Sequence of chain 1.A:
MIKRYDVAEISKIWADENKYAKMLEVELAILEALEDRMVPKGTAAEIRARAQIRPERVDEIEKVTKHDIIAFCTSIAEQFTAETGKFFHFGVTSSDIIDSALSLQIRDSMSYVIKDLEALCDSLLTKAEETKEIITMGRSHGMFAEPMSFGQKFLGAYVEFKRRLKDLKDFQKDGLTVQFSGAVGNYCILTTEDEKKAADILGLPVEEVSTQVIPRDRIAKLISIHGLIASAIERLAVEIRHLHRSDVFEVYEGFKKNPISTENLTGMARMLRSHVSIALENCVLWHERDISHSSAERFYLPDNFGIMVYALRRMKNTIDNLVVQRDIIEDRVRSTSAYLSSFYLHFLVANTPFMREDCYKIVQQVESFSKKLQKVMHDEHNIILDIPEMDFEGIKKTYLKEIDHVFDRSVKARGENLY

A small-molecule ligand and the protein it binds are described below.
Small molecule (SMILES): O=C(O)/C=C/C(=O)O

Binding-site contacts:
Ligand atom O8 contacts residue SER94 of chain 1.A at 4.4 Å.
Ligand atom OXT contacts residue HIS89 of chain 1.A at 4.2 Å.
Ligand atom O8 contacts residue HIS67 of chain 1.A at 4.5 Å.
Ligand atom C contacts residue HIS89 of chain 1.A at 3.6 Å.
Ligand atom O contacts residue VAL92 of chain 1.A at 3.3 Å (h-bond).
Ligand atom O contacts residue THR93 of chain 1.A at 3.6 Å.
Ligand atom C4 contacts residue SER94 of chain 1.A at 3.0 Å.
Ligand atom O contacts residue HIS89 of chain 1.A at 2.7 Å (h-bond).
Ligand atom O7 contacts residue SER94 of chain 1.A at 3.8 Å.
Ligand atom C contacts residue VAL92 of chain 1.A at 4.3 Å (hydrophobic).
Ligand atom C contacts residue SER94 of chain 1.A at 4.0 Å.
Ligand atom C5 contacts residue SER94 of chain 1.A at 3.8 Å.
Ligand atom O7 contacts residue HIS67 of chain 1.A at 2.7 Å (h-bond).
Ligand atom O contacts residue SER94 of chain 1.A at 3.6 Å (h-bond).
Ligand atom C6 contacts residue HIS67 of chain 1.A at 3.8 Å.
Ligand atom C6 contacts residue SER94 of chain 1.A at 3.8 Å.